Binding-site contacts:
Ligand atom C1 contacts residue ASN522 of chain 1.B at 1.4 Å.
Ligand atom C6 contacts residue ASN522 of chain 1.B at 3.3 Å.
Ligand atom O6 contacts residue GLY523 of chain 1.B at 3.5 Å (h-bond).
Ligand atom C3 contacts residue ASN522 of chain 1.B at 3.7 Å.
Ligand atom O5 contacts residue ASN522 of chain 1.B at 2.5 Å (h-bond).
Ligand atom O7 contacts residue ASN522 of chain 1.B at 3.9 Å.
Ligand atom C2 contacts residue ASN522 of chain 1.B at 2.4 Å.
Ligand atom N2 contacts residue ASN522 of chain 1.B at 3.1 Å (h-bond).
Ligand atom C7 contacts residue ASN522 of chain 1.B at 3.8 Å.
Ligand atom O6 contacts residue ASN522 of chain 1.B at 2.8 Å (h-bond).
Ligand atom C4 contacts residue ASN522 of chain 1.B at 4.0 Å.
Ligand atom C5 contacts residue ASN522 of chain 1.B at 3.4 Å.
Ligand atom O6 contacts residue THR524 of chain 1.B at 3.6 Å.

Sequence of chain 1.B:
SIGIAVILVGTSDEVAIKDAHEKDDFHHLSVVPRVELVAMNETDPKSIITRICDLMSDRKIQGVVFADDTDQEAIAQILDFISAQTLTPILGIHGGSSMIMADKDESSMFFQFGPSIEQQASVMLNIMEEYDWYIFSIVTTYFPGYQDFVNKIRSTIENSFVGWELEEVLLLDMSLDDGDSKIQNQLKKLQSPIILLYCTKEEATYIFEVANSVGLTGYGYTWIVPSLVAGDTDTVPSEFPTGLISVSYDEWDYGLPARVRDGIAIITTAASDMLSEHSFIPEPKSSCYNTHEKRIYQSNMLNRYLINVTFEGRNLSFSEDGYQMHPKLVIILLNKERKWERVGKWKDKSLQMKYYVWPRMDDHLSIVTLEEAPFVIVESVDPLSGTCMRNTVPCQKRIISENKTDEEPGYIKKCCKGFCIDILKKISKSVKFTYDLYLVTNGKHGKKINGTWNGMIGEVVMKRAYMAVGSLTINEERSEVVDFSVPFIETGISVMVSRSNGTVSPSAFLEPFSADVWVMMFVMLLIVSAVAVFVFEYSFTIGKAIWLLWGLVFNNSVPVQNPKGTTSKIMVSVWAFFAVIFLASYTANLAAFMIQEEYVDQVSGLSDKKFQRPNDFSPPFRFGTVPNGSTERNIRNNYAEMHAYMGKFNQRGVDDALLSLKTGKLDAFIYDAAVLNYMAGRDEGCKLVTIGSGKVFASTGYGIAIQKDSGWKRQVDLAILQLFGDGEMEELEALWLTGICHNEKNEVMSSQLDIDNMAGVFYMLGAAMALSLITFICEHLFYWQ

The protein below binds the small molecule below.
Small molecule (SMILES): CC(=O)N[C@@H]1[C@@H](O)[C@H](O)[C@@H](CO)O[C@H]1O